Sequence of chain 1.A:
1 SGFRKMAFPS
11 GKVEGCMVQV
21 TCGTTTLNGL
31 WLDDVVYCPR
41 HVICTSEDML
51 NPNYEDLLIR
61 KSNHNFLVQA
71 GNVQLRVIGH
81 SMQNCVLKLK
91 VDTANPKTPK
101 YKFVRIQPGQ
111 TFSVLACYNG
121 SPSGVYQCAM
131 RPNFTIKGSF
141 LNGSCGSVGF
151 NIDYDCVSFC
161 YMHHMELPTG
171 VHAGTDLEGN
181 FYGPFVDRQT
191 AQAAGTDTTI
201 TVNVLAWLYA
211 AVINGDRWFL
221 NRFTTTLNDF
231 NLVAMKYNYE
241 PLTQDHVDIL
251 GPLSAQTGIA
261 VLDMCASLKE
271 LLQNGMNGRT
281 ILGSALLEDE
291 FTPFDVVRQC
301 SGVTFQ

Sequence of chain 2.A:
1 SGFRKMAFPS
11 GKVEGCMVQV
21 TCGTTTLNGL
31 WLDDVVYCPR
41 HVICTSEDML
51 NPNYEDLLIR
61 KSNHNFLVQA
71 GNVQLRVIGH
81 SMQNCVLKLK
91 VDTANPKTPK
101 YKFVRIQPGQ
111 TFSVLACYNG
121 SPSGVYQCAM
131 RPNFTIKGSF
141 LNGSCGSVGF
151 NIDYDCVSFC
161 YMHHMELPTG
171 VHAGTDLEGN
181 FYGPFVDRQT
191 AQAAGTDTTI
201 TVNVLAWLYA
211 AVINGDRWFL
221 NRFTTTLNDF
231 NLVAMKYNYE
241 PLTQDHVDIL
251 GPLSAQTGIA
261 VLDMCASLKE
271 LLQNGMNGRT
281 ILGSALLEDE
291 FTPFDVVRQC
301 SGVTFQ

Binding-site contacts:
Ligand atom C04 contacts residue HIS164 of chain 2.A at 3.6 Å.
Ligand atom C13 contacts residue LEU141 of chain 2.A at 3.7 Å (hydrophobic).
Ligand atom O18 contacts residue HIS172 of chain 2.A at 3.5 Å.
Ligand atom O18 contacts residue HIS163 of chain 2.A at 2.7 Å (h-bond).
Ligand atom N21 contacts residue CYS145 of chain 2.A at 3.4 Å.
Ligand atom C17 contacts residue PHE140 of chain 2.A at 3.8 Å (hydrophobic).
Ligand atom C02 contacts residue GLN189 of chain 2.A at 3.6 Å.
Ligand atom O01 contacts residue MET165 of chain 2.A at 3.5 Å.
Ligand atom C14 contacts residue ASN142 of chain 2.A at 3.8 Å.
Ligand atom N10 contacts residue CYS145 of chain 2.A at 3.0 Å (h-bond).
Ligand atom C09 contacts residue HIS164 of chain 2.A at 3.7 Å.
Ligand atom C19 contacts residue CYS145 of chain 2.A at 1.8 Å (hydrophobic).
Ligand atom N16 contacts residue GLU166 of chain 2.A at 3.0 Å (salt-bridge).
Ligand atom N16 contacts residue PHE140 of chain 2.A at 3.2 Å (h-bond).
Ligand atom N03 contacts residue GLN189 of chain 2.A at 3.0 Å (h-bond).
Ligand atom C11 contacts residue CYS145 of chain 2.A at 2.8 Å (hydrophobic).
Ligand atom N21 contacts residue GLY143 of chain 2.A at 3.7 Å.
Ligand atom C17 contacts residue HIS163 of chain 2.A at 3.7 Å.
Ligand atom C20 contacts residue HIS41 of chain 2.A at 3.4 Å.
Ligand atom C15 contacts residue LEU141 of chain 2.A at 3.8 Å (hydrophobic).
Ligand atom C20 contacts residue CYS145 of chain 2.A at 2.8 Å (hydrophobic).
Ligand atom C12 contacts residue CYS145 of chain 2.A at 3.2 Å (hydrophobic).
Ligand atom C08 contacts residue HIS41 of chain 2.A at 3.8 Å.
Ligand atom C12 contacts residue HIS163 of chain 2.A at 3.8 Å.
Ligand atom C08 contacts residue MET165 of chain 2.A at 3.8 Å (hydrophobic).
Ligand atom C29 contacts residue ASN142 of chain 2.A at 3.7 Å.
Ligand atom O25 contacts residue GLN189 of chain 2.A at 3.4 Å (h-bond).
Ligand atom C07 contacts residue MET49 of chain 2.A at 3.5 Å (hydrophobic).
Ligand atom O18 contacts residue PHE140 of chain 2.A at 3.4 Å.
Ligand atom C26 contacts residue GLU166 of chain 2.A at 3.0 Å.
Ligand atom N10 contacts residue HIS164 of chain 2.A at 2.9 Å (h-bond).
Ligand atom O25 contacts residue GLU166 of chain 2.A at 3.8 Å.
Ligand atom C15 contacts residue ASN142 of chain 2.A at 3.8 Å.
Ligand atom O18 contacts residue GLU166 of chain 2.A at 3.5 Å.
Ligand atom C07 contacts residue HIS41 of chain 2.A at 3.7 Å.
Ligand atom C17 contacts residue GLU166 of chain 2.A at 3.6 Å.
Ligand atom O23 contacts residue GLY143 of chain 2.A at 3.0 Å (h-bond).
Ligand atom O01 contacts residue GLU166 of chain 2.A at 2.9 Å (salt-bridge).
Ligand atom O23 contacts residue SER144 of chain 2.A at 3.4 Å (h-bond).
Ligand atom O23 contacts residue CYS145 of chain 2.A at 3.1 Å (h-bond).

A protein and the small-molecule ligand that binds it are described below.
Small molecule (SMILES): CC(C)C[C@H](NC(=O)OCc1ccccc1)C(=O)N[C@H](CC[N+](=O)[O-])C[C@H]1CCNC1=O